Sequence of chain 1.D:
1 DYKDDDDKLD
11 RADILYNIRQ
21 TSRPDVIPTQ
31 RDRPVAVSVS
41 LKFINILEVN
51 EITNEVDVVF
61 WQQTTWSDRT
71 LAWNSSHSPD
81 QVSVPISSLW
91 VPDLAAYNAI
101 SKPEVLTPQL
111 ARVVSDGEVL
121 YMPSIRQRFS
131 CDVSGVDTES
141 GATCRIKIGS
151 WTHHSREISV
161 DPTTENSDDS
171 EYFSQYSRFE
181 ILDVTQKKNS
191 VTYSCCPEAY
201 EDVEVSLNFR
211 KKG

Binding-site contacts:
Ligand atom C22 contacts residue ARG112 of chain 1.D at 3.9 Å.
Ligand atom C04 contacts residue TYR97 of chain 1.C at 4.1 Å (hydrophobic).
Ligand atom O21 contacts residue ARG112 of chain 1.D at 3.8 Å.
Ligand atom C01 contacts residue ILE44 of chain 1.D at 3.7 Å (hydrophobic).
Ligand atom C23 contacts residue TRP151 of chain 1.C at 3.6 Å (hydrophobic).
Ligand atom C02 contacts residue ASN98 of chain 1.C at 4.1 Å.
Ligand atom O21 contacts residue LEU120 of chain 1.D at 3.8 Å.
Ligand atom C22 contacts residue MET122 of chain 1.D at 3.8 Å (hydrophobic).
Ligand atom N13 contacts residue TYR200 of chain 1.C at 3.7 Å.
Ligand atom N16 contacts residue TYR200 of chain 1.C at 3.8 Å.
Ligand atom C17 contacts residue TYR200 of chain 1.C at 3.9 Å (hydrophobic).
Ligand atom C22 contacts residue LEU120 of chain 1.D at 3.6 Å (hydrophobic).
Ligand atom N15 contacts residue SER150 of chain 1.C at 3.1 Å (h-bond).
Ligand atom C07 contacts residue TYR172 of chain 1.D at 3.7 Å (hydrophobic).
Ligand atom C12 contacts residue TRP151 of chain 1.C at 3.9 Å (hydrophobic).
Ligand atom C14 contacts residue TYR200 of chain 1.C at 3.5 Å (hydrophobic).
Ligand atom N15 contacts residue TYR97 of chain 1.C at 2.4 Å (h-bond).
Ligand atom C02 contacts residue TYR97 of chain 1.C at 3.6 Å (hydrophobic).
Ligand atom C19 contacts residue TYR200 of chain 1.C at 3.6 Å (hydrophobic).
Ligand atom C01 contacts residue SER174 of chain 1.D at 3.6 Å.
Ligand atom C01 contacts residue ASN98 of chain 1.C at 4.0 Å.
Ligand atom N15 contacts residue TYR200 of chain 1.C at 3.2 Å.
Ligand atom C22 contacts residue THR152 of chain 1.C at 4.1 Å.
Ligand atom C10 contacts residue TRP61 of chain 1.D at 4.1 Å (hydrophobic).
Ligand atom C12 contacts residue TYR200 of chain 1.C at 3.9 Å (hydrophobic).
Ligand atom C03 contacts residue TYR172 of chain 1.D at 3.6 Å (hydrophobic).
Ligand atom C22 contacts residue LEU110 of chain 1.D at 4.0 Å (hydrophobic).
Ligand atom N13 contacts residue TRP151 of chain 1.C at 3.2 Å (h-bond).
Ligand atom C08 contacts residue TRP61 of chain 1.D at 4.0 Å (hydrophobic).
Ligand atom C08 contacts residue VAL191 of chain 1.C at 4.1 Å (hydrophobic).
Ligand atom N09 contacts residue TRP61 of chain 1.D at 3.5 Å.
Ligand atom C17 contacts residue TRP151 of chain 1.C at 3.4 Å (hydrophobic).
Ligand atom C24 contacts residue TRP151 of chain 1.C at 3.1 Å (hydrophobic).
Ligand atom C07 contacts residue TRP61 of chain 1.D at 3.7 Å (hydrophobic).
Ligand atom C01 contacts residue TYR97 of chain 1.C at 4.2 Å (hydrophobic).
Ligand atom C05 contacts residue TYR172 of chain 1.D at 4.0 Å (hydrophobic).
Ligand atom C14 contacts residue TYR97 of chain 1.C at 3.5 Å (hydrophobic).
Ligand atom N16 contacts residue TYR97 of chain 1.C at 3.8 Å.
Ligand atom C18 contacts residue TYR200 of chain 1.C at 3.0 Å (hydrophobic).
Ligand atom C24 contacts residue MET122 of chain 1.D at 4.1 Å (hydrophobic).

This protein binds this small molecule.
Small molecule (SMILES): CCCCCCCCNc1cc(-c2ccc(OC)cc2)nc(N)n1

Sequence of chain 1.C:
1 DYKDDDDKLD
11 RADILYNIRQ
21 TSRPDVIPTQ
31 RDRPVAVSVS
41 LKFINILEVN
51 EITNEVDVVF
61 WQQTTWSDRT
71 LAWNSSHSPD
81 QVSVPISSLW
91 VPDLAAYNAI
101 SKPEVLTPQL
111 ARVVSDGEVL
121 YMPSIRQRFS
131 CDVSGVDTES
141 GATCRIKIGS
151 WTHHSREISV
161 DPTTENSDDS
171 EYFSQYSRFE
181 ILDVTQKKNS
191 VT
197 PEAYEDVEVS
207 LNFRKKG